This small molecule binds to this protein.
Small molecule (SMILES): CC(=O)N[C@@H]1[C@@H](O)[C@H](O)[C@@H](CO)O[C@H]1O

Sequence of chain 1.B:
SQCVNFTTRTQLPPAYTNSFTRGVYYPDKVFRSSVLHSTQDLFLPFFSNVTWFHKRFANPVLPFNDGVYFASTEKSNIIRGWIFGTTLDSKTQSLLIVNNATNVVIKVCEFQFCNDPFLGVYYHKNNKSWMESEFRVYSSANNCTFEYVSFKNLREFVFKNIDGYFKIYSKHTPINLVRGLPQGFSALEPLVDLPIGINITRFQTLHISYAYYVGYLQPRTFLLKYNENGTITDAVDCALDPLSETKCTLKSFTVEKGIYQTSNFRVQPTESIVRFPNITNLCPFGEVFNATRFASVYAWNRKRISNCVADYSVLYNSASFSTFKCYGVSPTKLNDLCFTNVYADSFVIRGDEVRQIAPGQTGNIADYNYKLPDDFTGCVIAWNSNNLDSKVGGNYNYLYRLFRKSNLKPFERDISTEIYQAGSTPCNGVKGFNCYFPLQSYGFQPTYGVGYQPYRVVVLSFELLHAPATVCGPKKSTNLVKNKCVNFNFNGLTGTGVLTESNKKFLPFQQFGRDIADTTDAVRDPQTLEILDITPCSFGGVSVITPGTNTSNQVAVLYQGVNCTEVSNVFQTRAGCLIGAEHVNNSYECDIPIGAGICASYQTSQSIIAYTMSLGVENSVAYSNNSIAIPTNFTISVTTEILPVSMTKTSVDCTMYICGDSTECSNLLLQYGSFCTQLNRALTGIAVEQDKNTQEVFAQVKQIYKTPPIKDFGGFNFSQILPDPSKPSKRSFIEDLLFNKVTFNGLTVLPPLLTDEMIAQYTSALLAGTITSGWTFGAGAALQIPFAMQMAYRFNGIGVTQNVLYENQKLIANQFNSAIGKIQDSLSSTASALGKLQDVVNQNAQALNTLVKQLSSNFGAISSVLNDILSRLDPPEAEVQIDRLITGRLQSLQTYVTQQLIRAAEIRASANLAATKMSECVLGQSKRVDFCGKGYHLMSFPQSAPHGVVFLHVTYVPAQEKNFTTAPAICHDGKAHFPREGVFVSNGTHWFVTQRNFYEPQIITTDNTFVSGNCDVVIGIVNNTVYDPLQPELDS

Binding-site contacts:
Ligand atom C4 contacts residue ASN279 of chain 1.C at 4.2 Å.
Ligand atom C2 contacts residue ASN279 of chain 1.C at 2.5 Å.
Ligand atom N2 contacts residue ASN279 of chain 1.C at 2.9 Å (h-bond).
Ligand atom O5 contacts residue ASN279 of chain 1.C at 2.4 Å (h-bond).
Ligand atom C8 contacts residue GLU278 of chain 1.C at 4.1 Å.
Ligand atom O6 contacts residue LYS555 of chain 1.B at 3.4 Å (salt-bridge).
Ligand atom C7 contacts residue ASN279 of chain 1.C at 3.1 Å.
Ligand atom C1 contacts residue ASN279 of chain 1.C at 1.4 Å.
Ligand atom C8 contacts residue ASN279 of chain 1.C at 3.5 Å.
Ligand atom C6 contacts residue LYS555 of chain 1.B at 4.1 Å.
Ligand atom C5 contacts residue ASN279 of chain 1.C at 3.7 Å.
Ligand atom O7 contacts residue ASN277 of chain 1.C at 4.5 Å.
Ligand atom C3 contacts residue ASN279 of chain 1.C at 3.8 Å.
Ligand atom O7 contacts residue ASN279 of chain 1.C at 3.0 Å (h-bond).

Sequence of chain 1.C:
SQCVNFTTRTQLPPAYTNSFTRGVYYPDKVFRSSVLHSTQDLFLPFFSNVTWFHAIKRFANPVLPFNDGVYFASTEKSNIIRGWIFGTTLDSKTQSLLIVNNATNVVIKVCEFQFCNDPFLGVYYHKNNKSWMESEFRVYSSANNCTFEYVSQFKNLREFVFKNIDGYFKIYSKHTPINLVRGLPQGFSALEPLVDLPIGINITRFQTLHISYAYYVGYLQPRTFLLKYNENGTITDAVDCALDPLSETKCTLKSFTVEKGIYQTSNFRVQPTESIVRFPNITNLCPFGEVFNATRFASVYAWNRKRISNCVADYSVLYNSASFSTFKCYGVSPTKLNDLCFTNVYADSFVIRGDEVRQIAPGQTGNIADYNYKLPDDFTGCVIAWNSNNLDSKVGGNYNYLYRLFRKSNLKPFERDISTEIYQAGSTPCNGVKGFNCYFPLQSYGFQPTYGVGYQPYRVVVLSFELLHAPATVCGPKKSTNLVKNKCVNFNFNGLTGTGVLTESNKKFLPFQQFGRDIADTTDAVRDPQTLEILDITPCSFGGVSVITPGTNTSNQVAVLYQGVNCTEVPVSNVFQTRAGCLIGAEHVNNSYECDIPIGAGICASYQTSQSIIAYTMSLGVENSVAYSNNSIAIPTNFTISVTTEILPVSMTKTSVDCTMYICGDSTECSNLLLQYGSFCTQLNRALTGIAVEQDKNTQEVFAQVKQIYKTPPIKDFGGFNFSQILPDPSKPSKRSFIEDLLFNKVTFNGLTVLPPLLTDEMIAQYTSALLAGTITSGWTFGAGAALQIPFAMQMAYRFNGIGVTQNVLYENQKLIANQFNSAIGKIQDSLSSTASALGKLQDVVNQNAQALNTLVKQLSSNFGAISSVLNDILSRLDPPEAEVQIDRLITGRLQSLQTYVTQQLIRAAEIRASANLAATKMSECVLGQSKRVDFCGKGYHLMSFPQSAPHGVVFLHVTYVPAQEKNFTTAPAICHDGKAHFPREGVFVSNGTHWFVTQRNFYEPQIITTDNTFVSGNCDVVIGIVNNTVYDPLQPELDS